Binding-site contacts:
Ligand atom C7 contacts residue ASN231 of chain 1.A at 3.2 Å.
Ligand atom C1 contacts residue THR105 of chain 1.A at 4.3 Å.
Ligand atom C5 contacts residue THR105 of chain 1.A at 4.4 Å.
Ligand atom O5 contacts residue THR105 of chain 1.A at 3.9 Å.
Ligand atom O5 contacts residue ASN231 of chain 1.A at 2.4 Å (h-bond).
Ligand atom C6 contacts residue THR105 of chain 1.A at 3.7 Å.
Ligand atom C4 contacts residue ASN231 of chain 1.A at 4.2 Å.
Ligand atom O7 contacts residue ASN231 of chain 1.A at 3.1 Å (h-bond).
Ligand atom N2 contacts residue ASN231 of chain 1.A at 2.9 Å (h-bond).
Ligand atom O6 contacts residue THR105 of chain 1.A at 4.0 Å.
Ligand atom C2 contacts residue ASN231 of chain 1.A at 2.4 Å.
Ligand atom C1 contacts residue ASN231 of chain 1.A at 1.4 Å.
Ligand atom C5 contacts residue ASN231 of chain 1.A at 3.7 Å.
Ligand atom C3 contacts residue ASN231 of chain 1.A at 3.8 Å.
Ligand atom C8 contacts residue ASN231 of chain 1.A at 3.9 Å.

The small molecule below binds the protein below.
Small molecule (SMILES): CC(=O)N[C@@H]1[C@@H](O)[C@H](O)[C@@H](CO)O[C@H]1O

Sequence of chain 1.A:
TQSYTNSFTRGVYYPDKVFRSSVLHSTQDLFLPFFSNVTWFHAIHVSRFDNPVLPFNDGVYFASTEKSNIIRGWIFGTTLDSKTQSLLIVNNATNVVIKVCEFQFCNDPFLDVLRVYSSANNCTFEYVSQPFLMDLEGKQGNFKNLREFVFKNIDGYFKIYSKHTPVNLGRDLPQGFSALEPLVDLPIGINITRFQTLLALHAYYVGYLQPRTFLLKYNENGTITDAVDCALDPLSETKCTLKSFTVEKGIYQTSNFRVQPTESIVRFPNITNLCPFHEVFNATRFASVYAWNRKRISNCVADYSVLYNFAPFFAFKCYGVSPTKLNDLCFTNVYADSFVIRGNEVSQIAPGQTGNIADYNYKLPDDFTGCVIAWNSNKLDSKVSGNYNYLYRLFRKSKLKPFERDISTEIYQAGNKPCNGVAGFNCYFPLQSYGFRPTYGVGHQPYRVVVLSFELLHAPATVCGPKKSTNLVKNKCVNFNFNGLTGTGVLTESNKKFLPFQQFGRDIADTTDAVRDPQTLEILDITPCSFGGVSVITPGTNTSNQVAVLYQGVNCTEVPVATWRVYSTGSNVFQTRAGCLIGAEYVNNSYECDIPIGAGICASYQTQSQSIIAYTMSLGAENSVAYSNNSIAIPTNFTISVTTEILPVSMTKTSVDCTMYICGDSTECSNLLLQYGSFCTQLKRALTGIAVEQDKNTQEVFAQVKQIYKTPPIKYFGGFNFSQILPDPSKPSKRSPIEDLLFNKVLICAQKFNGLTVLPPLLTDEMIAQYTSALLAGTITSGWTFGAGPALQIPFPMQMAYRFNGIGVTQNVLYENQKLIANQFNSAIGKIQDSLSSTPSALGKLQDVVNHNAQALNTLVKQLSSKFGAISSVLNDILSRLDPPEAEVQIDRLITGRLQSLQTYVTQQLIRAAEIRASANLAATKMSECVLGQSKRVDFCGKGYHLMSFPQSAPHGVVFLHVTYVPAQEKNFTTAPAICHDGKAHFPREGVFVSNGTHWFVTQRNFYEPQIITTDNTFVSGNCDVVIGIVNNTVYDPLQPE